Sequence of chain 3.E:
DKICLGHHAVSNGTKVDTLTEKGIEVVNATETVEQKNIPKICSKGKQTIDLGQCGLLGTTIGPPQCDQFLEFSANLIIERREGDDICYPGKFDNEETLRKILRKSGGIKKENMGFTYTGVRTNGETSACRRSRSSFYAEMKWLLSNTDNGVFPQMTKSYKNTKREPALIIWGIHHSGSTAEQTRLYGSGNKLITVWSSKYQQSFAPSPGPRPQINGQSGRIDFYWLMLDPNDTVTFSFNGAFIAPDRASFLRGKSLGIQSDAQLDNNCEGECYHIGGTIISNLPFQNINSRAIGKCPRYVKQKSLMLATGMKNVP

The protein below binds the small molecule below.
Small molecule (SMILES): CC(=O)N[C@@H]1[C@@H](O)[C@H](O)[C@@H](CO)O[C@H]1O

Binding-site contacts:
Ligand atom C3 contacts residue ASN234 of chain 3.E at 3.8 Å.
Ligand atom O5 contacts residue ASN234 of chain 3.E at 2.3 Å (h-bond).
Ligand atom C5 contacts residue ASN234 of chain 3.E at 3.7 Å.
Ligand atom C4 contacts residue ASN234 of chain 3.E at 4.2 Å.
Ligand atom N2 contacts residue ASN234 of chain 3.E at 2.9 Å (h-bond).
Ligand atom C1 contacts residue ASN234 of chain 3.E at 1.4 Å.
Ligand atom O7 contacts residue ASN234 of chain 3.E at 4.1 Å.
Ligand atom C2 contacts residue ASN234 of chain 3.E at 2.4 Å.
Ligand atom C8 contacts residue ARG167 of chain 3.E at 4.2 Å.
Ligand atom C7 contacts residue ASN234 of chain 3.E at 3.7 Å.
Ligand atom C8 contacts residue PRO233 of chain 3.E at 4.2 Å (hydrophobic).